Sequence of chain 1.C:
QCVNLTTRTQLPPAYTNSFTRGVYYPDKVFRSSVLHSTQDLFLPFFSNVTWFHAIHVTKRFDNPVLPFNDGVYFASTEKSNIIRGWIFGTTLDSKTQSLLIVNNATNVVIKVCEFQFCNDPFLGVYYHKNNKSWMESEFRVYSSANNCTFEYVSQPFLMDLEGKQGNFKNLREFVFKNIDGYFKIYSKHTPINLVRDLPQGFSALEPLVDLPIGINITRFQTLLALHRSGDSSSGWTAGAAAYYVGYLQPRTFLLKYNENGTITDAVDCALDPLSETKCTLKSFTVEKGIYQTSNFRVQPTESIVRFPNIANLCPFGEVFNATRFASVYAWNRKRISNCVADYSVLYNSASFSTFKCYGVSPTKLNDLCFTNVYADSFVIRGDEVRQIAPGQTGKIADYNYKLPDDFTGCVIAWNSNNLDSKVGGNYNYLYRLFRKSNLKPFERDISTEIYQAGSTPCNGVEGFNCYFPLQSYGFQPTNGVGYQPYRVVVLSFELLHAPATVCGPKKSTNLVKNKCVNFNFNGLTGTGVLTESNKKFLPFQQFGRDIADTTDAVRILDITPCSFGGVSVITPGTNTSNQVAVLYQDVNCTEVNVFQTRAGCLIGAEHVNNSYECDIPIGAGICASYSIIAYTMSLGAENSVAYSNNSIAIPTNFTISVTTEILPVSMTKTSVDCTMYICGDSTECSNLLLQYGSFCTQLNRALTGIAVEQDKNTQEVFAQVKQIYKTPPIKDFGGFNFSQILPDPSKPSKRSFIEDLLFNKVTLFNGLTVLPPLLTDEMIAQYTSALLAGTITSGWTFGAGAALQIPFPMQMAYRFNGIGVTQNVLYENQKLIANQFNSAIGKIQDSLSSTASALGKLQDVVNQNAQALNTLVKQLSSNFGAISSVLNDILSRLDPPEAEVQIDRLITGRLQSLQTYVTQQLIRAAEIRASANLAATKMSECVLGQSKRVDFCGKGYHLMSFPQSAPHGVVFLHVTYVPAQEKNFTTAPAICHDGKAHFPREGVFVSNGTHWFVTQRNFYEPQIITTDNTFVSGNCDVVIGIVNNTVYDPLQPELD

This small molecule binds to this protein.
Small molecule (SMILES): CC(=O)N[C@@H]1[C@@H](O)[C@H](O)[C@@H](CO)O[C@H]1O

Sequence of chain 1.A:
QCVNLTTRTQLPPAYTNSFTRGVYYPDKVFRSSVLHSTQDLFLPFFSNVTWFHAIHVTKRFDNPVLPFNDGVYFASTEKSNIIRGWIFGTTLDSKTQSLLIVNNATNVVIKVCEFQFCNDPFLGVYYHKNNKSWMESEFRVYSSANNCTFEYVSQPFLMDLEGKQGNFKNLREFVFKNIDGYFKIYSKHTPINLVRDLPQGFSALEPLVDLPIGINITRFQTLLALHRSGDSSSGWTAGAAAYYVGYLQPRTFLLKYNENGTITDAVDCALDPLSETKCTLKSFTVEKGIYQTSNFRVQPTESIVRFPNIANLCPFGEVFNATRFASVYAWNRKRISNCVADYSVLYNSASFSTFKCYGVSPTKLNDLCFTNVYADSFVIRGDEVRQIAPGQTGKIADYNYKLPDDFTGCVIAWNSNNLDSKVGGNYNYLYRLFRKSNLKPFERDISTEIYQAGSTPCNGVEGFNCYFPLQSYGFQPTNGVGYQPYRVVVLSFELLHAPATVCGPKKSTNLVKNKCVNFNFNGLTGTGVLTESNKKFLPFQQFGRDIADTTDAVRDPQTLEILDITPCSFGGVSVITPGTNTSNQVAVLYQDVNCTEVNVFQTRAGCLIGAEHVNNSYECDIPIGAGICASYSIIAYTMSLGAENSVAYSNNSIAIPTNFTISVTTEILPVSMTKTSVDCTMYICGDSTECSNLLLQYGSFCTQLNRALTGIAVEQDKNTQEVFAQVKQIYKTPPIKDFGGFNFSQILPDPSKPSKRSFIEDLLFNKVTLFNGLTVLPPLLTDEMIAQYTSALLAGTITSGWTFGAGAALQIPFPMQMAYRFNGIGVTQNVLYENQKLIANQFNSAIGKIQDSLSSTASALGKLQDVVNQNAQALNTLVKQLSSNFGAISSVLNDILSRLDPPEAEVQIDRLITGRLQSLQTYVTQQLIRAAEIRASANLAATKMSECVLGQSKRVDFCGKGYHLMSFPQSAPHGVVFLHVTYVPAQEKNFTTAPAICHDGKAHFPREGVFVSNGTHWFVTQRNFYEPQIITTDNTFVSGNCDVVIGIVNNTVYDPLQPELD

Binding-site contacts:
Ligand atom O5 contacts residue ASN1074 of chain 1.C at 2.5 Å (h-bond).
Ligand atom O6 contacts residue LYS1073 of chain 1.C at 4.2 Å.
Ligand atom C6 contacts residue GLU1072 of chain 1.C at 3.6 Å.
Ligand atom C8 contacts residue ASN1074 of chain 1.C at 4.3 Å.
Ligand atom N2 contacts residue GLN895 of chain 1.A at 3.8 Å.
Ligand atom C4 contacts residue GLN895 of chain 1.A at 4.3 Å.
Ligand atom O6 contacts residue ASN1074 of chain 1.C at 4.5 Å.
Ligand atom C7 contacts residue ALA706 of chain 1.C at 3.8 Å (hydrophobic).
Ligand atom O7 contacts residue ALA706 of chain 1.C at 3.7 Å.
Ligand atom N2 contacts residue ALA706 of chain 1.C at 3.5 Å.
Ligand atom O3 contacts residue GLN895 of chain 1.A at 3.0 Å (h-bond).
Ligand atom C7 contacts residue ASN1074 of chain 1.C at 3.7 Å.
Ligand atom C1 contacts residue GLN895 of chain 1.A at 4.4 Å.
Ligand atom C2 contacts residue ALA706 of chain 1.C at 4.4 Å (hydrophobic).
Ligand atom C2 contacts residue ASN1074 of chain 1.C at 2.5 Å.
Ligand atom C5 contacts residue ASN1074 of chain 1.C at 3.7 Å.
Ligand atom C2 contacts residue GLN895 of chain 1.A at 3.6 Å.
Ligand atom O6 contacts residue GLU1072 of chain 1.C at 2.5 Å (salt-bridge).
Ligand atom O3 contacts residue ALA706 of chain 1.C at 3.5 Å.
Ligand atom N2 contacts residue ASN1074 of chain 1.C at 3.0 Å (h-bond).
Ligand atom C1 contacts residue ASN1074 of chain 1.C at 1.4 Å.
Ligand atom C4 contacts residue ASN1074 of chain 1.C at 4.2 Å.
Ligand atom C3 contacts residue ASN1074 of chain 1.C at 3.9 Å.
Ligand atom O5 contacts residue GLU1072 of chain 1.C at 4.3 Å.
Ligand atom C3 contacts residue ALA706 of chain 1.C at 4.4 Å (hydrophobic).
Ligand atom C3 contacts residue GLN895 of chain 1.A at 3.9 Å.